This small molecule binds to this protein.
Small molecule (SMILES): O=C([O-])C(=O)[O-]

Binding-site contacts:
Ligand atom O4 contacts residue LYS186 of chain 1.F at 3.9 Å.
Ligand atom O4 contacts residue MET276 of chain 1.F at 4.1 Å.
Ligand atom O1 contacts residue GLY211 of chain 1.F at 3.7 Å.
Ligand atom O4 contacts residue MG1 of chain 1.HA at 4.2 Å.
Ligand atom O2 contacts residue ALA209 of chain 1.F at 4.3 Å.
Ligand atom O1 contacts residue ASP212 of chain 1.F at 2.9 Å (salt-bridge).
Ligand atom O4 contacts residue THR244 of chain 1.F at 3.5 Å (h-bond).
Ligand atom O4 contacts residue MET207 of chain 1.F at 4.1 Å.
Ligand atom C1 contacts residue GLU188 of chain 1.F at 3.6 Å.
Ligand atom C1 contacts residue THR244 of chain 1.F at 3.6 Å.
Ligand atom C2 contacts residue LYS186 of chain 1.F at 3.7 Å.
Ligand atom C2 contacts residue MG1 of chain 1.HA at 3.0 Å.
Ligand atom O4 contacts residue ALA209 of chain 1.F at 4.2 Å.
Ligand atom C1 contacts residue ASP212 of chain 1.F at 3.8 Å.
Ligand atom O1 contacts residue GLU188 of chain 1.F at 3.0 Å (salt-bridge).
Ligand atom C1 contacts residue ALA209 of chain 1.F at 3.6 Å (hydrophobic).
Ligand atom C2 contacts residue ALA209 of chain 1.F at 3.8 Å (hydrophobic).
Ligand atom O3 contacts residue ALA209 of chain 1.F at 3.4 Å.
Ligand atom O3 contacts residue ASP212 of chain 1.F at 3.9 Å.
Ligand atom O2 contacts residue LYS186 of chain 1.F at 2.8 Å (salt-bridge).
Ligand atom C2 contacts residue THR244 of chain 1.F at 4.0 Å.
Ligand atom O3 contacts residue ARG210 of chain 1.F at 3.5 Å (salt-bridge).
Ligand atom C2 contacts residue GLU188 of chain 1.F at 3.9 Å.
Ligand atom O1 contacts residue ALA209 of chain 1.F at 3.9 Å.
Ligand atom O3 contacts residue GLY211 of chain 1.F at 2.9 Å (h-bond).
Ligand atom C1 contacts residue ARG210 of chain 1.F at 4.4 Å.
Ligand atom C1 contacts residue MG1 of chain 1.HA at 2.9 Å.
Ligand atom O2 contacts residue MG1 of chain 1.HA at 2.2 Å.
Ligand atom O3 contacts residue MG1 of chain 1.HA at 4.1 Å.
Ligand atom C1 contacts residue GLY211 of chain 1.F at 3.7 Å.
Ligand atom O2 contacts residue GLU188 of chain 1.F at 3.3 Å (salt-bridge).
Ligand atom O3 contacts residue THR244 of chain 1.F at 2.5 Å (h-bond).
Ligand atom O2 contacts residue ASP212 of chain 1.F at 4.2 Å.
Ligand atom O1 contacts residue MG1 of chain 1.HA at 2.2 Å.
Ligand atom O4 contacts residue ARG87 of chain 1.F at 4.1 Å.

Sequence of chain 1.F:
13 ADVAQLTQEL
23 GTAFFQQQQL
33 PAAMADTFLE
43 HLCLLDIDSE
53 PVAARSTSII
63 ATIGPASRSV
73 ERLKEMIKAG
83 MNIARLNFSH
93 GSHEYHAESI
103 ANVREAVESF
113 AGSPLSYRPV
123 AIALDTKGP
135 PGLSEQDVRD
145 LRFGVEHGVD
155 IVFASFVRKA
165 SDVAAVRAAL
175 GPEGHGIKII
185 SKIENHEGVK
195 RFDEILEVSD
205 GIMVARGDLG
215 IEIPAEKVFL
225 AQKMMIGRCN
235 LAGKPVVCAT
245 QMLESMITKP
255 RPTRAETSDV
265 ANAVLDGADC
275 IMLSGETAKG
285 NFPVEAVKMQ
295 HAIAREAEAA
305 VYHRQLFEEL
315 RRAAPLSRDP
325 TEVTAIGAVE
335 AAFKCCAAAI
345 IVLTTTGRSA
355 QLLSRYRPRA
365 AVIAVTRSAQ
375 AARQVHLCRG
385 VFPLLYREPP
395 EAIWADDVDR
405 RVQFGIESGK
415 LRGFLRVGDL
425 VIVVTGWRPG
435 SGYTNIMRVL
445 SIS